Binding-site contacts:
Ligand atom C5 contacts residue TRP13 of chain 1.A at 4.3 Å (hydrophobic).
Ligand atom C4 contacts residue TYR21 of chain 1.A at 4.3 Å (hydrophobic).
Ligand atom O4 contacts residue UDP1 of chain 1.I at 2.9 Å (h-bond).
Ligand atom O3 contacts residue UDP1 of chain 1.I at 3.5 Å (h-bond).
Ligand atom C3 contacts residue ARG182 of chain 1.A at 4.4 Å.
Ligand atom C2 contacts residue UDP1 of chain 1.I at 4.5 Å.
Ligand atom O5 contacts residue TRP13 of chain 1.A at 3.7 Å.
Ligand atom O6 contacts residue TRP13 of chain 1.A at 4.2 Å.
Ligand atom C5 contacts residue TYR21 of chain 1.A at 4.5 Å (hydrophobic).
Ligand atom O6 contacts residue GLU25 of chain 1.A at 3.2 Å (salt-bridge).
Ligand atom O2 contacts residue ASP210 of chain 1.A at 4.4 Å.
Ligand atom C6 contacts residue GLU25 of chain 1.A at 3.9 Å.
Ligand atom O4 contacts residue TYR21 of chain 1.A at 4.0 Å.
Ligand atom O2 contacts residue UDP1 of chain 1.I at 4.5 Å.
Ligand atom O4 contacts residue VAL24 of chain 1.A at 4.5 Å.
Ligand atom O3 contacts residue ARG182 of chain 1.A at 4.2 Å.
Ligand atom O2 contacts residue ARG182 of chain 1.A at 3.9 Å.
Ligand atom C1 contacts residue TRP13 of chain 1.A at 4.0 Å (hydrophobic).
Ligand atom O2 contacts residue TYR21 of chain 1.A at 3.9 Å.
Ligand atom O6 contacts residue VAL24 of chain 1.A at 4.4 Å.
Ligand atom C3 contacts residue UDP1 of chain 1.I at 3.2 Å.
Ligand atom C4 contacts residue UDP1 of chain 1.I at 3.8 Å.
Ligand atom C3 contacts residue TYR21 of chain 1.A at 3.9 Å (hydrophobic).
Ligand atom O2 contacts residue LYS208 of chain 1.A at 3.7 Å.
Ligand atom C6 contacts residue TRP13 of chain 1.A at 3.6 Å (hydrophobic).

The protein below binds the small molecule below.
Small molecule (SMILES): OC[C@H]1O[C@@](O)(CO[C@H]2O[C@H](CO)[C@@H](O)[C@H](O)[C@H]2O)[C@@H](O)[C@@H]1O

Sequence of chain 1.A:
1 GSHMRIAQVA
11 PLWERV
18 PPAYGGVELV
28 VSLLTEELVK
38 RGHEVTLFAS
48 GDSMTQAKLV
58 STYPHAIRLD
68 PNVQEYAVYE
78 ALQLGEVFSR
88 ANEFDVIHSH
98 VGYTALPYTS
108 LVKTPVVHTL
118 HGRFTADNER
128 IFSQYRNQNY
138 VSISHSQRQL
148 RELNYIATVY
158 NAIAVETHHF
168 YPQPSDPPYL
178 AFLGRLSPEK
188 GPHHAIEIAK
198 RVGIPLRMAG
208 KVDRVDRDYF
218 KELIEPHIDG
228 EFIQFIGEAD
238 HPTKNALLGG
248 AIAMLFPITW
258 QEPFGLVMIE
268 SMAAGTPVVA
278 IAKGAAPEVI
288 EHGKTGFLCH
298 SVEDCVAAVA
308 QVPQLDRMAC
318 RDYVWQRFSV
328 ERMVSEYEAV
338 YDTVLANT